Sequence of chain 1.C:
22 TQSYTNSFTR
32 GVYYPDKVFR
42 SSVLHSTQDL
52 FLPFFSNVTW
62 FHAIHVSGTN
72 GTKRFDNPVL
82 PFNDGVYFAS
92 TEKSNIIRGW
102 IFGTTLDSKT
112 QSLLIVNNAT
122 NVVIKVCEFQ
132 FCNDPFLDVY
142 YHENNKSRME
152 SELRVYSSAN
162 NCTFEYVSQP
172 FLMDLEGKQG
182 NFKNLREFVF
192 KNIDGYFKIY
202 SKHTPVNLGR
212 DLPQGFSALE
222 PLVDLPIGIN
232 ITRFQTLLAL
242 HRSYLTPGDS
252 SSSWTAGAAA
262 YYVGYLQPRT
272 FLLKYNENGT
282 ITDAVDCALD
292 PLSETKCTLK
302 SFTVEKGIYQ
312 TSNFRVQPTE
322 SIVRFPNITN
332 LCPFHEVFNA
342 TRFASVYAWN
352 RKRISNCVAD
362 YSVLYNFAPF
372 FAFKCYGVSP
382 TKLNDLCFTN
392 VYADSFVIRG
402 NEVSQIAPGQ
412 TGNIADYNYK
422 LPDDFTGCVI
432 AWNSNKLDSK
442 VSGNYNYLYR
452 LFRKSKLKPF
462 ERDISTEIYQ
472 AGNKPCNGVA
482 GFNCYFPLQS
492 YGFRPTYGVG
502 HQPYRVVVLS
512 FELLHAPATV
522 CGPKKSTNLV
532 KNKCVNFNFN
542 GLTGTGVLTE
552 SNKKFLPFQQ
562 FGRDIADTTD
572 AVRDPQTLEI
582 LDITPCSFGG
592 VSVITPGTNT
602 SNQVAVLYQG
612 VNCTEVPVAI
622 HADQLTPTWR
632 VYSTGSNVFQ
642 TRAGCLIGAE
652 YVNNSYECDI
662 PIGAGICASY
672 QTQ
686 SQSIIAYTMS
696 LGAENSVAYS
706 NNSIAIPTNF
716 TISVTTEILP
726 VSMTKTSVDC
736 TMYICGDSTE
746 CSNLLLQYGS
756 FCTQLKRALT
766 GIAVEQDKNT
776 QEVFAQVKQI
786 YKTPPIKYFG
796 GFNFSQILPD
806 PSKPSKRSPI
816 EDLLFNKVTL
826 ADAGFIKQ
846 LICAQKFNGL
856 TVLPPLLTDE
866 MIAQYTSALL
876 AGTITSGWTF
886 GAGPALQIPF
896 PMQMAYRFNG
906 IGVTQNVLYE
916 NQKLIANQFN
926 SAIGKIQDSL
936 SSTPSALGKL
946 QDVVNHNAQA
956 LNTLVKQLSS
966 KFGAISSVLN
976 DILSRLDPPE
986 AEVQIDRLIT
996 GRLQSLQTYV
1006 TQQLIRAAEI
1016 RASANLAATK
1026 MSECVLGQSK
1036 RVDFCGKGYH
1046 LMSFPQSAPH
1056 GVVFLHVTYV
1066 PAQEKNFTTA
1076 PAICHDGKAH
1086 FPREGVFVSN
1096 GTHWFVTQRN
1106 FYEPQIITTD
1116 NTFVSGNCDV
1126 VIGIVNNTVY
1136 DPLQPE

The protein below binds the small molecule below.
Small molecule (SMILES): CC(=O)N[C@@H]1[C@@H](O)[C@H](O)[C@@H](CO)O[C@H]1O

Binding-site contacts:
Ligand atom C1 contacts residue ASN340 of chain 1.C at 1.4 Å.
Ligand atom C5 contacts residue ASN340 of chain 1.C at 3.7 Å.
Ligand atom C1 contacts residue HIS336 of chain 1.C at 4.0 Å.
Ligand atom C7 contacts residue ASN340 of chain 1.C at 3.6 Å.
Ligand atom O5 contacts residue HIS336 of chain 1.C at 3.8 Å.
Ligand atom C3 contacts residue ASN340 of chain 1.C at 3.8 Å.
Ligand atom N2 contacts residue ASN340 of chain 1.C at 2.9 Å (h-bond).
Ligand atom C8 contacts residue THR342 of chain 1.C at 4.2 Å.
Ligand atom C4 contacts residue ASN340 of chain 1.C at 4.2 Å.
Ligand atom O5 contacts residue ASN340 of chain 1.C at 2.4 Å (h-bond).
Ligand atom O7 contacts residue ASN340 of chain 1.C at 3.8 Å.
Ligand atom C2 contacts residue ASN340 of chain 1.C at 2.5 Å.